Binding-site contacts:
Ligand atom C2 contacts residue ASN113 of chain 1.N at 2.5 Å.
Ligand atom C5 contacts residue SER115 of chain 1.N at 4.4 Å.
Ligand atom C6 contacts residue ALA116 of chain 1.N at 4.1 Å (hydrophobic).
Ligand atom C4 contacts residue TRP257 of chain 1.N at 4.4 Å (hydrophobic).
Ligand atom O6 contacts residue TRP257 of chain 1.N at 4.2 Å.
Ligand atom C1 contacts residue ASN113 of chain 1.N at 1.5 Å.
Ligand atom C7 contacts residue TRP257 of chain 1.N at 4.5 Å (hydrophobic).
Ligand atom O5 contacts residue SER115 of chain 1.N at 4.4 Å.
Ligand atom N2 contacts residue ASN113 of chain 1.N at 3.1 Å (h-bond).
Ligand atom C5 contacts residue ASN113 of chain 1.N at 3.5 Å.
Ligand atom O5 contacts residue ALA116 of chain 1.N at 3.8 Å.
Ligand atom C4 contacts residue ASN113 of chain 1.N at 4.1 Å.
Ligand atom C3 contacts residue ASN113 of chain 1.N at 3.8 Å.
Ligand atom O7 contacts residue TRP257 of chain 1.N at 3.5 Å.
Ligand atom C1 contacts residue SER115 of chain 1.N at 4.0 Å.
Ligand atom C6 contacts residue LEU261 of chain 1.N at 4.0 Å (hydrophobic).
Ligand atom C5 contacts residue ALA116 of chain 1.N at 4.5 Å (hydrophobic).
Ligand atom O5 contacts residue TRP257 of chain 1.N at 3.6 Å.
Ligand atom C6 contacts residue ASN113 of chain 1.N at 4.4 Å.
Ligand atom C2 contacts residue TRP257 of chain 1.N at 3.9 Å (hydrophobic).
Ligand atom C1 contacts residue TRP257 of chain 1.N at 4.0 Å (hydrophobic).
Ligand atom C7 contacts residue ASN113 of chain 1.N at 3.6 Å.
Ligand atom O6 contacts residue LEU261 of chain 1.N at 3.6 Å.
Ligand atom O5 contacts residue ASN113 of chain 1.N at 2.1 Å (h-bond).
Ligand atom O7 contacts residue ASN113 of chain 1.N at 3.7 Å.
Ligand atom C1 contacts residue ALA116 of chain 1.N at 4.5 Å (hydrophobic).

Sequence of chain 1.N:
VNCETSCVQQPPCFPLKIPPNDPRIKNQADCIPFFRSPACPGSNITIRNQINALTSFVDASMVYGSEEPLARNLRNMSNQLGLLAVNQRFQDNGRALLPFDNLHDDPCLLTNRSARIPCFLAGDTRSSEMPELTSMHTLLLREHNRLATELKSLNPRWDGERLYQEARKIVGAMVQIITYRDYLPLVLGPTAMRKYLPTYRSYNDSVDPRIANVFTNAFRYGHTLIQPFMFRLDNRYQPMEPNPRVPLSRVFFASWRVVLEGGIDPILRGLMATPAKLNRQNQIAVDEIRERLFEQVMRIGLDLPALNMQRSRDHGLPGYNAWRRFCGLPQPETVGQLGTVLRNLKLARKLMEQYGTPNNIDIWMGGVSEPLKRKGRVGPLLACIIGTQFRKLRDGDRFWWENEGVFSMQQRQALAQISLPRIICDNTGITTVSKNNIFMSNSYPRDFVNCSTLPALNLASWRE

The small molecule below binds the protein below.
Small molecule (SMILES): CC(=O)N[C@H]1[C@H](O[C@H]2[C@H](O)[C@@H](NC(C)=O)CO[C@@H]2CO)O[C@H](CO)[C@@H](O[C@@H]2O[C@H](CO[C@H]3O[C@H](CO)[C@@H](O)[C@H](O)[C@@H]3O)[C@@H](O)[C@H](O[C@H]3O[C@H](CO)[C@@H](O)[C@H](O)[C@@H]3O)[C@@H]2O)[C@@H]1O